Sequence of chain 5.B:
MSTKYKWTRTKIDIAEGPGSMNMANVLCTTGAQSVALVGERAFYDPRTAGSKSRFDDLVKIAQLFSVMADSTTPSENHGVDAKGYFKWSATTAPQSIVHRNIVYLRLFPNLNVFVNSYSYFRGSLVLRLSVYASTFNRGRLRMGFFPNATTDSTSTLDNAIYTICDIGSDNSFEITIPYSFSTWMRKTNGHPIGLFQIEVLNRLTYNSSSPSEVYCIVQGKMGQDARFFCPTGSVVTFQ

Binding-site contacts:
Ligand atom O3' contacts residue ARG55 of chain 2.B at 3.6 Å.
Ligand atom N3 contacts residue ASN205 of chain 2.A at 3.7 Å.
Ligand atom C1' contacts residue TRP21 of chain 5.B at 3.7 Å (hydrophobic).
Ligand atom O2' contacts residue THR17 of chain 5.B at 3.3 Å (h-bond).
Ligand atom N3 contacts residue ARG55 of chain 2.B at 3.5 Å (salt-bridge).
Ligand atom C2 contacts residue TRP21 of chain 5.B at 3.8 Å (hydrophobic).
Ligand atom O2 contacts residue TYR58 of chain 2.B at 3.8 Å.
Ligand atom OP2 contacts residue ARG202 of chain 2.A at 2.5 Å (salt-bridge).
Ligand atom O4' contacts residue CYS203 of chain 2.A at 3.5 Å (h-bond).
Ligand atom O4' contacts residue TRP21 of chain 5.B at 3.6 Å.
Ligand atom O2' contacts residue ARG55 of chain 2.B at 2.7 Å (salt-bridge).
Ligand atom P contacts residue TYR19 of chain 4.B at 3.7 Å.
Ligand atom C5 contacts residue TRP21 of chain 5.B at 3.4 Å (hydrophobic).
Ligand atom OP1 contacts residue LYS18 of chain 4.B at 3.3 Å (salt-bridge).
Ligand atom C6 contacts residue TRP21 of chain 5.B at 3.3 Å (hydrophobic).
Ligand atom O4 contacts residue ASN205 of chain 2.A at 3.4 Å (h-bond).
Ligand atom N1 contacts residue TYR58 of chain 2.B at 3.6 Å.
Ligand atom O4 contacts residue TRP21 of chain 5.B at 3.6 Å.
Ligand atom N3 contacts residue TRP21 of chain 5.B at 3.8 Å.
Ligand atom C4 contacts residue ARG68 of chain 2.B at 3.7 Å.
Ligand atom C6 contacts residue TYR58 of chain 2.B at 3.5 Å (hydrophobic).
Ligand atom O6 contacts residue TYR58 of chain 2.B at 3.0 Å (h-bond).
Ligand atom C5' contacts residue ARG202 of chain 2.A at 3.0 Å.
Ligand atom O2 contacts residue ARG55 of chain 2.B at 3.2 Å (salt-bridge).
Ligand atom OP2 contacts residue THR17 of chain 5.B at 3.2 Å.
Ligand atom N2 contacts residue THR17 of chain 5.B at 3.8 Å.
Ligand atom N2 contacts residue ARG55 of chain 2.B at 3.7 Å.
Ligand atom C4 contacts residue TRP21 of chain 5.B at 3.7 Å (hydrophobic).
Ligand atom C2 contacts residue ALA56 of chain 2.B at 3.7 Å (hydrophobic).
Ligand atom P contacts residue ARG202 of chain 2.A at 3.8 Å.
Ligand atom O3' contacts residue TYR19 of chain 4.B at 3.0 Å (h-bond).
Ligand atom C2' contacts residue ARG55 of chain 2.B at 3.6 Å.
Ligand atom OP2 contacts residue MET15 of chain 5.B at 3.5 Å.
Ligand atom N1 contacts residue ALA56 of chain 2.B at 3.2 Å (h-bond).
Ligand atom C1' contacts residue ARG55 of chain 2.B at 3.4 Å.
Ligand atom OP1 contacts residue TYR19 of chain 4.B at 3.1 Å (h-bond).
Ligand atom N1 contacts residue TRP21 of chain 5.B at 3.5 Å.
Ligand atom N2 contacts residue ALA56 of chain 2.B at 3.3 Å (h-bond).
Ligand atom O2' contacts residue TYR19 of chain 4.B at 3.4 Å.
Ligand atom O4 contacts residue ARG68 of chain 2.B at 3.7 Å.

The protein below binds the small molecule below.
Small molecule (SMILES): Nc1nc(=O)c2ncn([C@@H]3O[C@H](CO)[C@@H](O[P](=O)(O)OC[C@H]4O[C@@H](n5ccc(=O)[nH]c5=O)[C@H](O)[C@@H]4O[P](=O)(O)OC[C@H]4O[C@@H](n5ccc(=O)[nH]c5=O)[C@H](O)[C@@H]4O[P](=O)(O)OC[C@H]4O[C@@H](n5ccc(=O)[nH]c5=O)[C@H](O)[C@@H]4O[P](=O)(O)OC[C@H]4O[C@@H](n5ccc(=O)[nH]c5=O)[C@H](O)[C@@H]4O[P](=O)(O)OC[C@H]4O[C@@H](n5ccc(=O)[nH]c5=O)[C@H](O)[C@@H]4O)[C@H]3O)c2[nH]1

Sequence of chain 2.A:
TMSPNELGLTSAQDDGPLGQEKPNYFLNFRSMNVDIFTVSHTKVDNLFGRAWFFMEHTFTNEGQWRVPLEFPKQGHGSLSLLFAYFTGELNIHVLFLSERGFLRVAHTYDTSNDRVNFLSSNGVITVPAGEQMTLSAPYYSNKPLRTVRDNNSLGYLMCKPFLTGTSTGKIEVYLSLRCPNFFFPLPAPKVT

Sequence of chain 4.B:
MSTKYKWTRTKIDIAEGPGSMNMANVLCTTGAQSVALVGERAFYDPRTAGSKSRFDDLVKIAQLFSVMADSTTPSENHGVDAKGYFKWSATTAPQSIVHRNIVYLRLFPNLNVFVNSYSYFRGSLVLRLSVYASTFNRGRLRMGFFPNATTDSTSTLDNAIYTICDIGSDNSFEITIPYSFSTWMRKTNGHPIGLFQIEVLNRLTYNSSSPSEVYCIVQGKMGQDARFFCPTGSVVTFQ

Sequence of chain 2.B:
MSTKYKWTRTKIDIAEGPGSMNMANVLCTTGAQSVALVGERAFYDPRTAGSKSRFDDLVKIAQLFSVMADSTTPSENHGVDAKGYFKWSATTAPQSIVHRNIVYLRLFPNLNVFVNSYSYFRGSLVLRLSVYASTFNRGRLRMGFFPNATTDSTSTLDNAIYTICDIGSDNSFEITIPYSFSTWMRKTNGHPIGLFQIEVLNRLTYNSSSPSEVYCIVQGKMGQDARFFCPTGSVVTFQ